Sequence of chain 1.F:
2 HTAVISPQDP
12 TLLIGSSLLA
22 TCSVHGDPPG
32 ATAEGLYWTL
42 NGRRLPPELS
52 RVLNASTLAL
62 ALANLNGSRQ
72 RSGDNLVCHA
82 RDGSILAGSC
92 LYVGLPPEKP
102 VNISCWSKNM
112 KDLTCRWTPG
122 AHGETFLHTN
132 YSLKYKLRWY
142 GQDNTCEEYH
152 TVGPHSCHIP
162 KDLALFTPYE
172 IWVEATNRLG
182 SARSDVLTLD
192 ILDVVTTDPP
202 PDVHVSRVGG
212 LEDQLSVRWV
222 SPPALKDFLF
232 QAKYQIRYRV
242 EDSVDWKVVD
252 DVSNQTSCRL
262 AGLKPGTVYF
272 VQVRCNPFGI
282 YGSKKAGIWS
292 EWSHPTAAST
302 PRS

Binding-site contacts:
Ligand atom C4 contacts residue ASN103 of chain 1.F at 4.2 Å.
Ligand atom O5 contacts residue ASN103 of chain 1.F at 2.4 Å (h-bond).
Ligand atom C5 contacts residue ASN103 of chain 1.F at 3.7 Å.
Ligand atom C1 contacts residue ASN103 of chain 1.F at 1.4 Å.
Ligand atom C8 contacts residue THR119 of chain 1.F at 3.7 Å.
Ligand atom C8 contacts residue ASN103 of chain 1.F at 4.4 Å.
Ligand atom C2 contacts residue ASN103 of chain 1.F at 2.5 Å.
Ligand atom O7 contacts residue ASN103 of chain 1.F at 3.3 Å (h-bond).
Ligand atom N2 contacts residue ASN103 of chain 1.F at 2.9 Å (h-bond).
Ligand atom C7 contacts residue ASN103 of chain 1.F at 3.3 Å.
Ligand atom C3 contacts residue ASN103 of chain 1.F at 3.8 Å.

This protein binds this small molecule.
Small molecule (SMILES): CC(=O)N[C@H]1[C@H](O[C@H]2[C@H](O)[C@@H](NC(C)=O)CO[C@@H]2CO)O[C@H](CO)[C@@H](O)[C@@H]1O